Binding-site contacts:
Ligand atom O1 contacts residue VAL143 of chain 1.B at 3.7 Å.
Ligand atom C3 contacts residue LEU198 of chain 1.B at 3.8 Å (hydrophobic).
Ligand atom C2 contacts residue LEU198 of chain 1.B at 3.7 Å (hydrophobic).
Ligand atom S contacts residue THR199 of chain 1.B at 3.9 Å.
Ligand atom N contacts residue HIS119 of chain 1.B at 3.5 Å (h-bond).
Ligand atom C11 contacts residue ASN69 of chain 1.B at 3.2 Å.
Ligand atom C2 contacts residue HIS94 of chain 1.B at 3.9 Å.
Ligand atom S contacts residue HIS119 of chain 1.B at 3.9 Å.
Ligand atom O2 contacts residue SER197 of chain 1.B at 4.0 Å.
Ligand atom C1 contacts residue HIS94 of chain 1.B at 3.8 Å.
Ligand atom C9 contacts residue PHE91 of chain 1.B at 3.7 Å (hydrophobic).
Ligand atom O2 contacts residue THR199 of chain 1.B at 2.9 Å (h-bond).
Ligand atom O1 contacts residue ZN1 of chain 1.F at 2.9 Å.
Ligand atom O1 contacts residue TRP209 of chain 1.B at 3.5 Å.
Ligand atom N contacts residue THR199 of chain 1.B at 2.7 Å (h-bond).
Ligand atom N contacts residue ZN1 of chain 1.F at 2.1 Å.
Ligand atom C5 contacts residue HIS200 of chain 1.B at 3.5 Å.
Ligand atom C6 contacts residue LEU198 of chain 1.B at 4.0 Å (hydrophobic).
Ligand atom C5 contacts residue LEU198 of chain 1.B at 4.1 Å (hydrophobic).
Ligand atom C11 contacts residue GLN92 of chain 1.B at 3.6 Å.
Ligand atom C1 contacts residue ZN1 of chain 1.F at 4.0 Å.
Ligand atom N contacts residue HIS94 of chain 1.B at 3.6 Å (h-bond).
Ligand atom C9 contacts residue GLN92 of chain 1.B at 3.7 Å.
Ligand atom O2 contacts residue LEU198 of chain 1.B at 3.1 Å.
Ligand atom C10 contacts residue LEU131 of chain 1.B at 3.9 Å (hydrophobic).
Ligand atom S contacts residue HIS94 of chain 1.B at 4.0 Å.
Ligand atom C6 contacts residue HIS200 of chain 1.B at 3.4 Å.
Ligand atom O1 contacts residue HIS94 of chain 1.B at 3.8 Å.
Ligand atom S contacts residue ZN1 of chain 1.F at 3.0 Å.
Ligand atom C1 contacts residue LEU198 of chain 1.B at 3.8 Å (hydrophobic).
Ligand atom O1 contacts residue HIS119 of chain 1.B at 3.2 Å (h-bond).
Ligand atom O2 contacts residue TRP209 of chain 1.B at 3.5 Å.
Ligand atom C8 contacts residue PHE91 of chain 1.B at 3.6 Å (hydrophobic).
Ligand atom O4 contacts residue LEU131 of chain 1.B at 3.9 Å.
Ligand atom C4 contacts residue LEU198 of chain 1.B at 4.0 Å (hydrophobic).
Ligand atom O3 contacts residue GLN92 of chain 1.B at 2.9 Å (h-bond).
Ligand atom O3 contacts residue PHE91 of chain 1.B at 3.6 Å.
Ligand atom C10 contacts residue GLN92 of chain 1.B at 3.9 Å.
Ligand atom C8 contacts residue GLN92 of chain 1.B at 3.5 Å.
Ligand atom N contacts residue HIS96 of chain 1.B at 3.3 Å (h-bond).

Sequence of chain 1.B:
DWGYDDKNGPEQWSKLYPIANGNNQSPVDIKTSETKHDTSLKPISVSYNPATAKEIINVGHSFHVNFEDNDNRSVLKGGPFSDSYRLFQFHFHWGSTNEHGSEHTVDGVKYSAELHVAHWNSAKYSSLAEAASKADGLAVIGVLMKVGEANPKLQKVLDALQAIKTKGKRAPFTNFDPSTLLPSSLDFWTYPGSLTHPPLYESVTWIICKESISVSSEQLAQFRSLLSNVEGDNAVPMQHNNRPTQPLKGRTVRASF

The protein below binds the small molecule below.
Small molecule (SMILES): CCOC(=O)CCc1ccc(S(N)(=O)=O)cc1